Sequence of chain 2.B:
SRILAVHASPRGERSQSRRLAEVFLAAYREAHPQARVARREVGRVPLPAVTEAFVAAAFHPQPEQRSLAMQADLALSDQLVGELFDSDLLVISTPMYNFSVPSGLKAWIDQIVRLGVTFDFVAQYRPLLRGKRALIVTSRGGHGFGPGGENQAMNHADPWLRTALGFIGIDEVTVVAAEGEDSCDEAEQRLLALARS

Binding-site contacts:
Ligand atom N2 contacts residue FMN1 of chain 2.L at 3.5 Å (h-bond).
Ligand atom C5 contacts residue GLY148 of chain 2.B at 3.9 Å.
Ligand atom C5 contacts residue FMN1 of chain 2.L at 3.3 Å.
Ligand atom O1 contacts residue ASN99 of chain 2.B at 2.7 Å (h-bond).
Ligand atom N3 contacts residue FMN1 of chain 2.L at 3.9 Å.
Ligand atom N2 contacts residue PHE151 of chain 2.B at 4.3 Å.
Ligand atom O3 contacts residue FMN1 of chain 2.L at 3.3 Å.
Ligand atom O4 contacts residue TYR131 of chain 2.A at 4.2 Å.
Ligand atom N3 contacts residue GLY148 of chain 2.B at 3.9 Å.
Ligand atom O4 contacts residue PHE151 of chain 2.B at 4.2 Å.
Ligand atom N3 contacts residue TYR131 of chain 2.A at 3.5 Å.
Ligand atom N4 contacts residue PHE151 of chain 2.B at 4.1 Å.
Ligand atom C2 contacts residue FMN1 of chain 2.L at 3.5 Å.
Ligand atom O4 contacts residue PHE173 of chain 2.A at 3.8 Å.
Ligand atom C6 contacts residue PHE151 of chain 2.B at 3.8 Å (hydrophobic).
Ligand atom N2 contacts residue GLY148 of chain 2.B at 4.4 Å.
Ligand atom C3 contacts residue TYR131 of chain 2.A at 3.6 Å (hydrophobic).
Ligand atom N1 contacts residue PHE120 of chain 2.A at 4.3 Å.
Ligand atom C1 contacts residue FMN1 of chain 2.L at 3.3 Å.
Ligand atom C3 contacts residue FMN1 of chain 2.L at 3.5 Å.
Ligand atom N1 contacts residue PHE173 of chain 2.A at 4.1 Å.
Ligand atom N1 contacts residue VAL114 of chain 2.A at 4.0 Å.
Ligand atom N2 contacts residue TYR131 of chain 2.A at 3.7 Å.
Ligand atom O3 contacts residue PHE173 of chain 2.A at 4.0 Å.
Ligand atom O1 contacts residue FMN1 of chain 2.L at 3.6 Å.
Ligand atom N1 contacts residue FMN1 of chain 2.L at 3.3 Å (h-bond).
Ligand atom O2 contacts residue PHE120 of chain 2.A at 4.0 Å.
Ligand atom N4 contacts residue ASN157 of chain 2.B at 3.9 Å.
Ligand atom O1 contacts residue PHE173 of chain 2.A at 3.5 Å.
Ligand atom C4 contacts residue TYR131 of chain 2.A at 3.6 Å (hydrophobic).
Ligand atom N1 contacts residue ASN99 of chain 2.B at 3.4 Å (h-bond).
Ligand atom C4 contacts residue FMN1 of chain 2.L at 3.4 Å.
Ligand atom C6 contacts residue TYR131 of chain 2.A at 3.9 Å (hydrophobic).
Ligand atom O2 contacts residue FMN1 of chain 2.L at 3.3 Å.
Ligand atom O2 contacts residue ASN99 of chain 2.B at 3.4 Å (h-bond).
Ligand atom N3 contacts residue PHE151 of chain 2.B at 3.9 Å.
Ligand atom O1 contacts residue VAL114 of chain 2.A at 3.5 Å.
Ligand atom O2 contacts residue VAL114 of chain 2.A at 3.7 Å.
Ligand atom O4 contacts residue PHE100 of chain 2.B at 3.8 Å.
Ligand atom C5 contacts residue TYR131 of chain 2.A at 3.3 Å (hydrophobic).

Sequence of chain 2.A:
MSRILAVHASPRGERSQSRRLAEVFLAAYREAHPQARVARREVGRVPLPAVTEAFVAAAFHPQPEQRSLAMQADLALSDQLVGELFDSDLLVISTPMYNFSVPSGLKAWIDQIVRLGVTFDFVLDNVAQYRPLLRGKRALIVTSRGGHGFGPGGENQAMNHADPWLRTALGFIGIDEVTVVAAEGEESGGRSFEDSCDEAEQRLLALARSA

The small molecule below binds the protein below.
Small molecule (SMILES): NC(=O)N/N=C/c1ccc([N+](=O)[O-])o1